Binding-site contacts:
Ligand atom C15 contacts residue VAL44 of chain 1.B at 3.5 Å (hydrophobic).
Ligand atom C09 contacts residue PRO39 of chain 1.B at 3.7 Å (hydrophobic).
Ligand atom C19 contacts residue ASN97 of chain 1.B at 4.0 Å.
Ligand atom O20 contacts residue TYR54 of chain 1.B at 3.2 Å.
Ligand atom C18 contacts residue LEU51 of chain 1.B at 4.3 Å (hydrophobic).
Ligand atom C08 contacts residue PRO39 of chain 1.B at 3.8 Å (hydrophobic).
Ligand atom N02 contacts residue TRP38 of chain 1.B at 4.1 Å.
Ligand atom C07 contacts residue LEU49 of chain 1.B at 4.2 Å (hydrophobic).
Ligand atom O20 contacts residue VAL44 of chain 1.B at 4.3 Å.
Ligand atom C09 contacts residue LEU49 of chain 1.B at 3.6 Å (hydrophobic).
Ligand atom C19 contacts residue VAL44 of chain 1.B at 4.1 Å (hydrophobic).
Ligand atom S13 contacts residue VAL44 of chain 1.B at 3.4 Å.
Ligand atom C10 contacts residue LEU49 of chain 1.B at 3.9 Å (hydrophobic).
Ligand atom C12 contacts residue VAL44 of chain 1.B at 3.5 Å (hydrophobic).
Ligand atom O20 contacts residue CYS93 of chain 1.B at 4.1 Å.
Ligand atom C03 contacts residue LEU49 of chain 1.B at 4.2 Å (hydrophobic).
Ligand atom C14 contacts residue VAL44 of chain 1.B at 3.4 Å (hydrophobic).
Ligand atom O16 contacts residue LEU49 of chain 1.B at 3.6 Å.
Ligand atom C17 contacts residue LEU51 of chain 1.B at 3.8 Å (hydrophobic).
Ligand atom C08 contacts residue LEU49 of chain 1.B at 3.8 Å (hydrophobic).
Ligand atom C05 contacts residue LEU49 of chain 1.B at 3.9 Å (hydrophobic).
Ligand atom C03 contacts residue TRP38 of chain 1.B at 3.9 Å (hydrophobic).
Ligand atom C19 contacts residue TYR54 of chain 1.B at 4.0 Å (hydrophobic).
Ligand atom O20 contacts residue ASN97 of chain 1.B at 3.8 Å.
Ligand atom C26 contacts residue ASN97 of chain 1.B at 3.9 Å.
Ligand atom N02 contacts residue LEU49 of chain 1.B at 4.2 Å.
Ligand atom C23 contacts residue HIS101 of chain 1.B at 4.0 Å.
Ligand atom C12 contacts residue PRO39 of chain 1.B at 3.1 Å (hydrophobic).
Ligand atom O24 contacts residue HIS101 of chain 1.B at 4.1 Å.
Ligand atom C07 contacts residue PRO39 of chain 1.B at 4.0 Å (hydrophobic).
Ligand atom S13 contacts residue PHE40 of chain 1.B at 4.2 Å.
Ligand atom C11 contacts residue PRO39 of chain 1.B at 3.7 Å (hydrophobic).
Ligand atom C06 contacts residue TRP38 of chain 1.B at 4.0 Å (hydrophobic).
Ligand atom C06 contacts residue LEU49 of chain 1.B at 3.9 Å (hydrophobic).
Ligand atom C25 contacts residue HIS101 of chain 1.B at 3.4 Å.
Ligand atom O16 contacts residue LEU51 of chain 1.B at 3.9 Å.
Ligand atom O16 contacts residue VAL44 of chain 1.B at 3.9 Å.
Ligand atom C05 contacts residue TRP38 of chain 1.B at 4.0 Å (hydrophobic).
Ligand atom C18 contacts residue ASN97 of chain 1.B at 3.4 Å.
Ligand atom C11 contacts residue VAL44 of chain 1.B at 3.5 Å (hydrophobic).

A small-molecule ligand and the protein it binds are described below.
Small molecule (SMILES): O=C(NO)c1ccc(-c2csc3c(=O)cc(N4CCOCC4)oc23)cc1

Sequence of chain 1.B:
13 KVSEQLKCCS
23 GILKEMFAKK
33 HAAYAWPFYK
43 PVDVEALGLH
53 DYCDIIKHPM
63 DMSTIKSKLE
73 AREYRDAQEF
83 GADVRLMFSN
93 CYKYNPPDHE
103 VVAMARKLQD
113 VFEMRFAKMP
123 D